Sequence of chain 26.C:
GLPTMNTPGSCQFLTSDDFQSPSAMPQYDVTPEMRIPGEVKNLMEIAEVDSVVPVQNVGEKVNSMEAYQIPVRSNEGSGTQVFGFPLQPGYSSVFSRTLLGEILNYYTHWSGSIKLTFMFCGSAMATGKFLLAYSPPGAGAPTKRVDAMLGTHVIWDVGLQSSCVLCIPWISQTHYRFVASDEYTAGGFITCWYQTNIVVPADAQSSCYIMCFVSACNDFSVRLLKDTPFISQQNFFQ

The protein below binds the small molecule below.
Small molecule (SMILES): O=C(O)c1ccc(NS(=O)(=O)c2ccc(N3C(=O)c4ccccc4C3=O)cc2)cc1

Sequence of chain 26.A:
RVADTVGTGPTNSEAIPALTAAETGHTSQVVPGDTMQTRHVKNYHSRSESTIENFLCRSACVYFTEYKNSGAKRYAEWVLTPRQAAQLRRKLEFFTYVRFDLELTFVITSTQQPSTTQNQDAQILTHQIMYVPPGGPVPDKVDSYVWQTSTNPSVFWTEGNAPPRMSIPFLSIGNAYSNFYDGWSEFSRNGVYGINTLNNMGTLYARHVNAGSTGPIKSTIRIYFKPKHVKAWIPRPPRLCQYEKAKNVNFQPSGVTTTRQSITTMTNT

Sequence of chain 45.A:
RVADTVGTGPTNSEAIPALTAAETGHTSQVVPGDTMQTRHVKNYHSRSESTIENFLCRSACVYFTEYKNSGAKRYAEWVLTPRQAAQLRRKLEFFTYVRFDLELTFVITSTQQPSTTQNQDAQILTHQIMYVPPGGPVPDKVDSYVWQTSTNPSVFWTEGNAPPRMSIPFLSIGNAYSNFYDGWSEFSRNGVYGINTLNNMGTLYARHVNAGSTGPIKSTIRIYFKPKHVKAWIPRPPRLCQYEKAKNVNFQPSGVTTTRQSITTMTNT

Binding-site contacts:
Ligand atom C7 contacts residue GLN234 of chain 26.C at 2.2 Å.
Ligand atom C2 contacts residue SER156 of chain 45.A at 3.6 Å.
Ligand atom S1 contacts residue GLN234 of chain 26.C at 2.2 Å (h-bond).
Ligand atom C4 contacts residue SER156 of chain 45.A at 3.0 Å.
Ligand atom C5 contacts residue SER156 of chain 45.A at 2.9 Å.
Ligand atom O1 contacts residue GLN234 of chain 26.C at 2.6 Å (h-bond).
Ligand atom C6 contacts residue GLN160 of chain 45.A at 2.9 Å.
Ligand atom O4 contacts residue PHE236 of chain 26.C at 2.6 Å.
Ligand atom C2 contacts residue GLN160 of chain 45.A at 3.5 Å.
Ligand atom C5 contacts residue TYR157 of chain 45.A at 2.8 Å (hydrophobic).
Ligand atom C3 contacts residue SER156 of chain 45.A at 3.2 Å.
Ligand atom O6 contacts residue ARG234 of chain 26.A at 3.4 Å (salt-bridge).
Ligand atom O2 contacts residue GLN234 of chain 26.C at 2.5 Å (h-bond).
Ligand atom C21 contacts residue GLN160 of chain 45.A at 3.6 Å.
Ligand atom C14 contacts residue PHE76 of chain 26.A at 3.3 Å (hydrophobic).
Ligand atom O1 contacts residue GLN233 of chain 26.C at 3.6 Å.
Ligand atom O5 contacts residue ARG234 of chain 26.A at 2.7 Å (salt-bridge).
Ligand atom C8 contacts residue GLN234 of chain 26.C at 2.9 Å.
Ligand atom N1 contacts residue ASP155 of chain 45.A at 2.5 Å (salt-bridge).
Ligand atom C8 contacts residue ASP155 of chain 45.A at 3.7 Å.
Ligand atom C3 contacts residue ASP155 of chain 45.A at 3.0 Å.
Ligand atom C13 contacts residue PHE236 of chain 26.C at 3.4 Å (hydrophobic).
Ligand atom C20 contacts residue PHE76 of chain 26.A at 3.2 Å (hydrophobic).
Ligand atom C4 contacts residue ASP155 of chain 45.A at 1.9 Å.
Ligand atom C6 contacts residue TYR157 of chain 45.A at 2.6 Å (hydrophobic).
Ligand atom O2 contacts residue GLN233 of chain 26.C at 2.9 Å (h-bond).
Ligand atom C1 contacts residue TYR157 of chain 45.A at 3.5 Å (hydrophobic).
Ligand atom C21 contacts residue ARG234 of chain 26.A at 3.5 Å.
Ligand atom C5 contacts residue ASP155 of chain 45.A at 2.5 Å.
Ligand atom C13 contacts residue PHE76 of chain 26.A at 2.9 Å (hydrophobic).
Ligand atom C4 contacts residue TYR157 of chain 45.A at 3.5 Å (hydrophobic).
Ligand atom C12 contacts residue GLN234 of chain 26.C at 2.8 Å.
Ligand atom O5 contacts residue ARG219 of chain 45.A at 3.5 Å (salt-bridge).
Ligand atom N1 contacts residue TYR157 of chain 45.A at 2.5 Å (h-bond).
Ligand atom N1 contacts residue SER156 of chain 45.A at 2.9 Å.
Ligand atom O2 contacts residue TYR157 of chain 45.A at 3.4 Å.
Ligand atom C1 contacts residue GLN160 of chain 45.A at 2.6 Å.
Ligand atom O6 contacts residue GLN160 of chain 45.A at 2.9 Å.
Ligand atom O4 contacts residue PHE76 of chain 26.A at 2.2 Å.
Ligand atom C6 contacts residue SER156 of chain 45.A at 3.4 Å.